The small molecule below binds the protein below.
Small molecule (SMILES): Nc1ncnc2c1ncn2[C@@H]1O[C@H](COP(=O)(O)OP(=O)(O)OP(O)(O)=S)[C@@H](O)[C@H]1O

Binding-site contacts:
Ligand atom O1B contacts residue ASP86 of chain 1.D at 2.8 Å (salt-bridge).
Ligand atom PG contacts residue MG1 of chain 1.JA at 3.4 Å.
Ligand atom O3G contacts residue TL1 of chain 1.IA at 2.9 Å.
Ligand atom O2' contacts residue GLY413 of chain 1.D at 3.3 Å.
Ligand atom O2B contacts residue THR88 of chain 1.D at 3.5 Å (h-bond).
Ligand atom PB contacts residue MG1 of chain 1.JA at 3.3 Å.
Ligand atom O2G contacts residue MG1 of chain 1.JA at 2.1 Å.
Ligand atom N6 contacts residue ASN478 of chain 1.D at 2.8 Å (h-bond).
Ligand atom C3' contacts residue ASP494 of chain 1.D at 3.1 Å.
Ligand atom C2 contacts residue ALA479 of chain 1.D at 3.2 Å (hydrophobic).
Ligand atom PA contacts residue MG1 of chain 1.JA at 3.3 Å.
Ligand atom O1B contacts residue MG1 of chain 1.JA at 2.2 Å.
Ligand atom O1A contacts residue TL1 of chain 1.IA at 3.0 Å.
Ligand atom S1G contacts residue THR88 of chain 1.D at 3.1 Å (h-bond).
Ligand atom C2' contacts residue ASP494 of chain 1.D at 3.3 Å.
Ligand atom O2' contacts residue ASP494 of chain 1.D at 3.0 Å (salt-bridge).
Ligand atom N6 contacts residue ILE492 of chain 1.D at 3.5 Å.
Ligand atom O3B contacts residue GLY87 of chain 1.D at 3.6 Å (h-bond).
Ligand atom O2B contacts residue GLY87 of chain 1.D at 3.1 Å.
Ligand atom O5' contacts residue GLY31 of chain 1.D at 3.6 Å (h-bond).
Ligand atom O3' contacts residue ASP494 of chain 1.D at 2.7 Å (salt-bridge).
Ligand atom O1B contacts residue GLY87 of chain 1.D at 3.1 Å (h-bond).
Ligand atom N6 contacts residue ALA480 of chain 1.D at 3.4 Å.
Ligand atom C6 contacts residue ILE492 of chain 1.D at 3.6 Å (hydrophobic).
Ligand atom PB contacts residue THR90 of chain 1.D at 3.5 Å.
Ligand atom C2 contacts residue TYR477 of chain 1.D at 3.5 Å (hydrophobic).
Ligand atom O2B contacts residue THR90 of chain 1.D at 2.4 Å (h-bond).
Ligand atom O2B contacts residue THR89 of chain 1.D at 3.1 Å (h-bond).
Ligand atom C6 contacts residue PRO32 of chain 1.D at 3.6 Å (hydrophobic).
Ligand atom O3B contacts residue THR89 of chain 1.D at 3.4 Å (h-bond).
Ligand atom O3G contacts residue THR89 of chain 1.D at 3.4 Å (h-bond).
Ligand atom O2G contacts residue ASP86 of chain 1.D at 3.2 Å (salt-bridge).
Ligand atom O2' contacts residue GLY414 of chain 1.D at 2.3 Å (h-bond).
Ligand atom C6 contacts residue ASN478 of chain 1.D at 3.5 Å.
Ligand atom O3B contacts residue THR88 of chain 1.D at 3.4 Å (h-bond).
Ligand atom PB contacts residue GLY87 of chain 1.D at 3.6 Å.
Ligand atom O2A contacts residue MG1 of chain 1.JA at 2.0 Å.
Ligand atom N1 contacts residue ALA479 of chain 1.D at 2.8 Å (h-bond).
Ligand atom N1 contacts residue ASN478 of chain 1.D at 3.4 Å (h-bond).
Ligand atom O1A contacts residue GLY31 of chain 1.D at 3.5 Å (h-bond).

Sequence of chain 1.D:
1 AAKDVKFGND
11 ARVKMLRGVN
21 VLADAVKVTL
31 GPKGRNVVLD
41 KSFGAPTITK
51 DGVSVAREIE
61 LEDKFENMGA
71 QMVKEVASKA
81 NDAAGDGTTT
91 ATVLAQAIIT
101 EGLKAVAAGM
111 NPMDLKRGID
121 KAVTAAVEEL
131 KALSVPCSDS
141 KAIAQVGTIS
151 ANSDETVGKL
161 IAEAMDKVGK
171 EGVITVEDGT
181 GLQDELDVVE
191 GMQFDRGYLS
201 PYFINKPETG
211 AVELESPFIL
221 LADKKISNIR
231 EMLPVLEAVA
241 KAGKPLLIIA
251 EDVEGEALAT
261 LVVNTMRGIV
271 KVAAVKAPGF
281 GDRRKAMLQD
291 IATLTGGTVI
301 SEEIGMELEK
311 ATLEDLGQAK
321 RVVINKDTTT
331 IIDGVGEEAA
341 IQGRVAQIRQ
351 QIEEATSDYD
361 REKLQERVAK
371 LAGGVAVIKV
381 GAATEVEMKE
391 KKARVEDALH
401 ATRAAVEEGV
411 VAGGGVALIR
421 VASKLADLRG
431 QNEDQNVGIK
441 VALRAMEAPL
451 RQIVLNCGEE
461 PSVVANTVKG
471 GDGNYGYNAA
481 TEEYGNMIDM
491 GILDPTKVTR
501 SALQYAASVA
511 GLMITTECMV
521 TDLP